Binding-site contacts:
Ligand atom C3 contacts residue SER379 of chain 1.M at 3.5 Å.
Ligand atom P1 contacts residue LYS334 of chain 1.M at 3.5 Å.
Ligand atom O3 contacts residue KCX201 of chain 1.M at 2.5 Å (h-bond).
Ligand atom O2 contacts residue THR173 of chain 1.M at 3.3 Å (h-bond).
Ligand atom O2 contacts residue LYS175 of chain 1.M at 2.9 Å (salt-bridge).
Ligand atom O4 contacts residue GLY380 of chain 1.M at 3.2 Å.
Ligand atom O5 contacts residue LEU335 of chain 1.M at 3.4 Å.
Ligand atom C contacts residue LYS175 of chain 1.M at 3.5 Å.
Ligand atom O1P contacts residue THR65 of chain 1.F at 2.6 Å (h-bond).
Ligand atom O6P contacts residue ARG295 of chain 1.M at 2.8 Å (salt-bridge).
Ligand atom O6 contacts residue ASP203 of chain 1.M at 3.2 Å (salt-bridge).
Ligand atom O1P contacts residue GLY404 of chain 1.M at 2.8 Å (h-bond).
Ligand atom O6 contacts residue ASN123 of chain 1.F at 2.8 Å (h-bond).
Ligand atom O6 contacts residue MG1 of chain 1.OB at 2.3 Å.
Ligand atom O3P contacts residue THR65 of chain 1.F at 3.2 Å (h-bond).
Ligand atom O2P contacts residue GLY403 of chain 1.M at 3.0 Å (h-bond).
Ligand atom O3P contacts residue TRP66 of chain 1.F at 3.2 Å.
Ligand atom O6 contacts residue LYS177 of chain 1.M at 2.6 Å (salt-bridge).
Ligand atom O3P contacts residue LYS334 of chain 1.M at 2.4 Å (salt-bridge).
Ligand atom O5P contacts residue HIS327 of chain 1.M at 2.8 Å (h-bond).
Ligand atom O3 contacts residue GLU204 of chain 1.M at 2.9 Å (salt-bridge).
Ligand atom O4 contacts residue SER379 of chain 1.M at 3.1 Å (h-bond).
Ligand atom O2 contacts residue KCX201 of chain 1.M at 2.9 Å (h-bond).
Ligand atom O6 contacts residue GLU204 of chain 1.M at 3.1 Å (salt-bridge).
Ligand atom C2 contacts residue MG1 of chain 1.OB at 2.8 Å.
Ligand atom O2 contacts residue ASP203 of chain 1.M at 3.2 Å (salt-bridge).
Ligand atom O3 contacts residue HIS294 of chain 1.M at 2.9 Å (h-bond).
Ligand atom O3P contacts residue GLY381 of chain 1.M at 2.9 Å (h-bond).
Ligand atom C3 contacts residue MG1 of chain 1.OB at 3.0 Å.
Ligand atom C contacts residue MG1 of chain 1.OB at 2.9 Å.
Ligand atom O1 contacts residue LYS175 of chain 1.M at 3.1 Å (salt-bridge).
Ligand atom O7 contacts residue LYS334 of chain 1.M at 2.7 Å (salt-bridge).
Ligand atom O1P contacts residue LYS175 of chain 1.M at 3.3 Å.
Ligand atom P1 contacts residue THR65 of chain 1.F at 3.4 Å.
Ligand atom O4P contacts residue ARG295 of chain 1.M at 3.0 Å (salt-bridge).
Ligand atom O3 contacts residue MG1 of chain 1.OB at 2.2 Å.
Ligand atom O7 contacts residue GLU60 of chain 1.F at 3.5 Å (salt-bridge).
Ligand atom C3 contacts residue KCX201 of chain 1.M at 3.1 Å.
Ligand atom O2 contacts residue MG1 of chain 1.OB at 2.1 Å.
Ligand atom O4P contacts residue LEU335 of chain 1.M at 3.5 Å.

Sequence of chain 1.F:
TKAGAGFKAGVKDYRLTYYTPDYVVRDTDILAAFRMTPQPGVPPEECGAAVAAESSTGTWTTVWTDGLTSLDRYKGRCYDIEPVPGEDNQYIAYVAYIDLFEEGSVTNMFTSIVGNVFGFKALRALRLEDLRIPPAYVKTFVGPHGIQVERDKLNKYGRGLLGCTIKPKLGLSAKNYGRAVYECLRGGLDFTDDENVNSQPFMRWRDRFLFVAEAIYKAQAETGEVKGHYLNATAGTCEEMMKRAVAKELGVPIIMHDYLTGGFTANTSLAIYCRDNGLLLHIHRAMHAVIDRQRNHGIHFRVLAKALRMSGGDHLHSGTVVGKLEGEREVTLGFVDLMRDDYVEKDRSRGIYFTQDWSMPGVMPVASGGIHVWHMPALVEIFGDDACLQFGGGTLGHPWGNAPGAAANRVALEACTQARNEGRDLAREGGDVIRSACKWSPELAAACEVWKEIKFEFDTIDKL

Sequence of chain 1.M:
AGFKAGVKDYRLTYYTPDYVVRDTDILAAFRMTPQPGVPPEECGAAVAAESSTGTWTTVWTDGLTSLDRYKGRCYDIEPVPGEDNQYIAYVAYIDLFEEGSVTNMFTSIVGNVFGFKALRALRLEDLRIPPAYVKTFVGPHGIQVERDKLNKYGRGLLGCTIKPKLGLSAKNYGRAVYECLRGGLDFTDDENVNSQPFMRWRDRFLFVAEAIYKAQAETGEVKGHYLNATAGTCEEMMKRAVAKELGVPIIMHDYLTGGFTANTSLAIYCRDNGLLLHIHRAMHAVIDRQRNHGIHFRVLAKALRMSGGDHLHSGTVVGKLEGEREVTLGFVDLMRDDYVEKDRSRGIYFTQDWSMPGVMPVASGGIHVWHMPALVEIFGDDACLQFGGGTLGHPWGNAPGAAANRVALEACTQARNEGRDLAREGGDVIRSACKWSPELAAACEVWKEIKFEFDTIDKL

This protein binds this small molecule.
Small molecule (SMILES): O=C(O)[C@@](O)(COP(=O)(O)O)[C@H](O)[C@H](O)COP(=O)(O)O